The small molecule below binds the protein below.
Small molecule (SMILES): CC(=O)N[C@@H]1[C@@H](O)[C@H](O)[C@@H](CO)O[C@H]1O

Sequence of chain 3.A:
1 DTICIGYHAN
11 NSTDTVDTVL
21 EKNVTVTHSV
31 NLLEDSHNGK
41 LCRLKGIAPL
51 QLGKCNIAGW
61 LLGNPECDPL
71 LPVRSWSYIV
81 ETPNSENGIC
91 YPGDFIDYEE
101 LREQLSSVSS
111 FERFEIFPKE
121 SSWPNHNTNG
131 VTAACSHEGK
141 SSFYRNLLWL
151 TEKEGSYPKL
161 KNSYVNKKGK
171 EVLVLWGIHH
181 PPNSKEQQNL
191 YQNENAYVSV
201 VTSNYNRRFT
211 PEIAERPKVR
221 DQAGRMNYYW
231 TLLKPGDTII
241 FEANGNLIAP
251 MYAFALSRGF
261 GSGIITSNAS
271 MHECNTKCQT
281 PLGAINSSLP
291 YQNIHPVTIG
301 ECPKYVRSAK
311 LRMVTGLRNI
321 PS

Binding-site contacts:
Ligand atom C1 contacts residue ASN286 of chain 3.A at 1.4 Å.
Ligand atom N2 contacts residue ASN286 of chain 3.A at 2.9 Å (h-bond).
Ligand atom C4 contacts residue ASN286 of chain 3.A at 4.2 Å.
Ligand atom C8 contacts residue ASN275 of chain 3.A at 4.3 Å.
Ligand atom O7 contacts residue ASN286 of chain 3.A at 3.5 Å (h-bond).
Ligand atom C5 contacts residue ASN286 of chain 3.A at 3.6 Å.
Ligand atom C2 contacts residue ASN286 of chain 3.A at 2.4 Å.
Ligand atom O5 contacts residue ASN286 of chain 3.A at 2.3 Å (h-bond).
Ligand atom C7 contacts residue ASN286 of chain 3.A at 3.4 Å.
Ligand atom C3 contacts residue ASN286 of chain 3.A at 3.7 Å.